Binding-site contacts:
Ligand atom C7 contacts residue ASN154 of chain 60.C at 3.4 Å.
Ligand atom O5 contacts residue SER156 of chain 60.C at 4.3 Å.
Ligand atom O5 contacts residue ASN154 of chain 60.C at 2.3 Å (h-bond).
Ligand atom O7 contacts residue ASN154 of chain 60.C at 3.8 Å.
Ligand atom C6 contacts residue SER157 of chain 60.C at 4.1 Å.
Ligand atom O5 contacts residue SER157 of chain 60.C at 3.5 Å (h-bond).
Ligand atom C3 contacts residue ASN154 of chain 60.C at 3.9 Å.
Ligand atom C5 contacts residue ASN154 of chain 60.C at 3.6 Å.
Ligand atom C1 contacts residue SER157 of chain 60.C at 4.2 Å.
Ligand atom C5 contacts residue SER156 of chain 60.C at 4.4 Å.
Ligand atom C8 contacts residue ASN154 of chain 60.C at 3.8 Å.
Ligand atom C5 contacts residue SER157 of chain 60.C at 4.3 Å.
Ligand atom O6 contacts residue SER157 of chain 60.C at 4.4 Å.
Ligand atom C2 contacts residue ASN154 of chain 60.C at 2.5 Å.
Ligand atom N2 contacts residue ASN154 of chain 60.C at 3.1 Å (h-bond).
Ligand atom C1 contacts residue ASN154 of chain 60.C at 1.4 Å.
Ligand atom C1 contacts residue SER156 of chain 60.C at 4.1 Å.
Ligand atom C4 contacts residue ASN154 of chain 60.C at 4.2 Å.

This small molecule binds to this protein.
Small molecule (SMILES): CC(=O)N[C@@H]1[C@@H](O)[C@H](O)[C@@H](CO)O[C@H]1O

Sequence of chain 60.C:
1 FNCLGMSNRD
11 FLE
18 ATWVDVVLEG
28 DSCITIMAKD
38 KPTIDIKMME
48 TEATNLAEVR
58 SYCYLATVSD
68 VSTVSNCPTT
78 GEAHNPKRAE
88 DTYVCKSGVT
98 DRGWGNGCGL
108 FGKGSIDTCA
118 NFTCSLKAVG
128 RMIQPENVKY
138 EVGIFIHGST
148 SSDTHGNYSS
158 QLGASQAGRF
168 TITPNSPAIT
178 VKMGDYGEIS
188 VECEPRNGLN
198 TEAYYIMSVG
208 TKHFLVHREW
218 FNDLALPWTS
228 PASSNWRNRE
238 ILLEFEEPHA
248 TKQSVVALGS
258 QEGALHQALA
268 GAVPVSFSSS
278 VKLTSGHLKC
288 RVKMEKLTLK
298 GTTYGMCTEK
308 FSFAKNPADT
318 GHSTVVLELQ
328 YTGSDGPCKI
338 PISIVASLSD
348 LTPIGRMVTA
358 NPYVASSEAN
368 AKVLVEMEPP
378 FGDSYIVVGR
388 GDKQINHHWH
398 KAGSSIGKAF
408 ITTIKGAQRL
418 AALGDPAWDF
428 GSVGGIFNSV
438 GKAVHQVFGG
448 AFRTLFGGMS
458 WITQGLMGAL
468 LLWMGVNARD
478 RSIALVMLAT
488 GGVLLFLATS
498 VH